Sequence of chain 1.A:
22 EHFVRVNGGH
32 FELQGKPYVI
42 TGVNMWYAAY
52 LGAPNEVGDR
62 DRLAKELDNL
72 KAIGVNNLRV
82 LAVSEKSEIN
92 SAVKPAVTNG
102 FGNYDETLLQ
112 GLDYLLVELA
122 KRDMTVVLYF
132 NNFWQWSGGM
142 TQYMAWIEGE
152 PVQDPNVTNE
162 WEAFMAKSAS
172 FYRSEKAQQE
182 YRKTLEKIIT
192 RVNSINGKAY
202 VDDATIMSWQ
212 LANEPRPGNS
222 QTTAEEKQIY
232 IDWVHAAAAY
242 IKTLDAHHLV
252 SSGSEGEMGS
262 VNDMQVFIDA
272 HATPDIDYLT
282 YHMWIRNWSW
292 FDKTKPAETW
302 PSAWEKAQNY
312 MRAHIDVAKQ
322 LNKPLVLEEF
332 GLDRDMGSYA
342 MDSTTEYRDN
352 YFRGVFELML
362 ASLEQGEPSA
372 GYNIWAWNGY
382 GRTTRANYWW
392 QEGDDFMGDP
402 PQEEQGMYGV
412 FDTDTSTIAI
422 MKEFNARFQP

Binding-site contacts:
Ligand atom C3 contacts residue TRP137 of chain 1.A at 3.8 Å (hydrophobic).
Ligand atom N contacts residue GOL1 of chain 1.D at 3.4 Å (h-bond).
Ligand atom C3 contacts residue GOL1 of chain 1.C at 3.7 Å.
Ligand atom O4 contacts residue GLN403 of chain 1.A at 3.0 Å (h-bond).
Ligand atom O4 contacts residue TRP376 of chain 1.A at 3.4 Å.
Ligand atom C4 contacts residue GLN403 of chain 1.A at 3.6 Å.
Ligand atom O2 contacts residue GLU215 of chain 1.A at 3.3 Å.
Ligand atom C4 contacts residue TRP376 of chain 1.A at 4.0 Å (hydrophobic).
Ligand atom O6 contacts residue GLU404 of chain 1.A at 2.6 Å (salt-bridge).
Ligand atom O4 contacts residue PRO401 of chain 1.A at 3.7 Å.
Ligand atom O3 contacts residue ASN214 of chain 1.A at 3.8 Å.
Ligand atom C4 contacts residue GLU404 of chain 1.A at 3.7 Å.
Ligand atom O6 contacts residue ASN288 of chain 1.A at 2.9 Å (h-bond).
Ligand atom O3 contacts residue GOL1 of chain 1.C at 2.9 Å (h-bond).
Ligand atom C2 contacts residue GLU330 of chain 1.A at 3.2 Å.
Ligand atom N contacts residue GLU330 of chain 1.A at 2.9 Å (salt-bridge).
Ligand atom C7 contacts residue TRP285 of chain 1.A at 3.5 Å (hydrophobic).
Ligand atom O3 contacts residue TRP135 of chain 1.A at 3.7 Å.
Ligand atom C4 contacts residue GOL1 of chain 1.C at 3.6 Å.
Ligand atom N contacts residue GOL1 of chain 1.C at 3.9 Å.
Ligand atom O2 contacts residue GLU330 of chain 1.A at 2.8 Å (salt-bridge).
Ligand atom N contacts residue GLU215 of chain 1.A at 3.0 Å (salt-bridge).
Ligand atom C2 contacts residue GOL1 of chain 1.C at 4.0 Å.
Ligand atom C5 contacts residue TRP285 of chain 1.A at 3.9 Å (hydrophobic).
Ligand atom C6 contacts residue GLU404 of chain 1.A at 3.5 Å.
Ligand atom C2 contacts residue ASN214 of chain 1.A at 3.8 Å.
Ligand atom C7 contacts residue GLU330 of chain 1.A at 3.7 Å.
Ligand atom O3 contacts residue GLN403 of chain 1.A at 3.7 Å.
Ligand atom O6 contacts residue TYR409 of chain 1.A at 3.6 Å.
Ligand atom C7 contacts residue GOL1 of chain 1.D at 3.4 Å.
Ligand atom C6 contacts residue TRP285 of chain 1.A at 3.8 Å (hydrophobic).
Ligand atom C6 contacts residue ASN288 of chain 1.A at 3.9 Å.
Ligand atom N contacts residue TRP285 of chain 1.A at 3.6 Å.
Ligand atom O4 contacts residue GLU404 of chain 1.A at 2.8 Å (salt-bridge).
Ligand atom O3 contacts residue TRP137 of chain 1.A at 2.9 Å (h-bond).
Ligand atom C3 contacts residue TRP376 of chain 1.A at 3.8 Å (hydrophobic).
Ligand atom C6 contacts residue TYR409 of chain 1.A at 3.4 Å (hydrophobic).
Ligand atom O2 contacts residue ASN214 of chain 1.A at 2.8 Å (h-bond).
Ligand atom C2 contacts residue GLU215 of chain 1.A at 3.6 Å.
Ligand atom C7 contacts residue GOL1 of chain 1.C at 3.9 Å.

This small molecule binds to this protein.
Small molecule (SMILES): O=C1NC[C@H](CO)[C@@H](O)[C@@H]1O